The protein below binds the small molecule below.
Small molecule (SMILES): CC[C@H](C)[C@H](NC(=O)[C@@H](N)CC(C)C)C(=O)NCC(=O)N[C@@H](CCCN=C(N)N)C(=O)N[C@H](C=O)[C@@H](C)O

Binding-site contacts:
Ligand atom NH2 contacts residue LYS98 of chain 41.A at 2.7 Å (salt-bridge).
Ligand atom CZ contacts residue LEU87 of chain 41.A at 4.2 Å (hydrophobic).
Ligand atom O contacts residue THR88 of chain 41.A at 3.7 Å.
Ligand atom CA contacts residue SER233 of chain 45.C at 3.6 Å.
Ligand atom NH1 contacts residue SER86 of chain 41.A at 3.4 Å (h-bond).
Ligand atom CB contacts residue LYS234 of chain 45.C at 3.9 Å.
Ligand atom CZ contacts residue PHE100 of chain 41.A at 4.1 Å (hydrophobic).
Ligand atom O contacts residue SER86 of chain 41.A at 2.8 Å (h-bond).
Ligand atom NH2 contacts residue SER86 of chain 41.A at 3.5 Å (h-bond).
Ligand atom O contacts residue LYS234 of chain 45.C at 3.4 Å.
Ligand atom C contacts residue SER86 of chain 41.A at 3.6 Å.
Ligand atom CB contacts residue SER86 of chain 41.A at 3.9 Å.
Ligand atom NH2 contacts residue ASN101 of chain 41.A at 3.7 Å.
Ligand atom NH2 contacts residue LYS97 of chain 41.A at 3.6 Å (salt-bridge).
Ligand atom CZ contacts residue LYS98 of chain 41.A at 3.7 Å.
Ligand atom NH1 contacts residue THR88 of chain 41.A at 3.8 Å.
Ligand atom C contacts residue LYS234 of chain 45.C at 3.0 Å.
Ligand atom NH1 contacts residue LYS98 of chain 41.A at 3.7 Å.
Ligand atom NH2 contacts residue PHE100 of chain 41.A at 2.8 Å (h-bond).
Ligand atom N contacts residue LYS234 of chain 45.C at 1.5 Å.
Ligand atom NE contacts residue ASN101 of chain 41.A at 3.0 Å (h-bond).
Ligand atom N contacts residue SER233 of chain 45.C at 3.0 Å (h-bond).
Ligand atom NH2 contacts residue LEU87 of chain 41.A at 3.9 Å.
Ligand atom CA contacts residue SER86 of chain 41.A at 4.0 Å.
Ligand atom CD contacts residue SER86 of chain 41.A at 3.5 Å.
Ligand atom O contacts residue LYS98 of chain 41.A at 3.8 Å.
Ligand atom NH1 contacts residue LEU87 of chain 41.A at 3.9 Å.
Ligand atom CA contacts residue LYS234 of chain 45.C at 2.5 Å.
Ligand atom CG contacts residue SER86 of chain 41.A at 4.2 Å.
Ligand atom N contacts residue SER86 of chain 41.A at 4.0 Å.
Ligand atom NE contacts residue SER86 of chain 41.A at 3.6 Å.
Ligand atom CZ contacts residue SER86 of chain 41.A at 3.2 Å.
Ligand atom C contacts residue LYS98 of chain 41.A at 3.7 Å.
Ligand atom CD2 contacts residue ILE84 of chain 41.A at 3.9 Å (hydrophobic).
Ligand atom CZ contacts residue ASN101 of chain 41.A at 3.7 Å.
Ligand atom CD contacts residue ASN101 of chain 41.A at 3.2 Å.
Ligand atom N contacts residue LYS234 of chain 45.C at 3.6 Å.
Ligand atom CB contacts residue SER233 of chain 45.C at 4.1 Å.
Ligand atom C contacts residue THR88 of chain 41.A at 4.2 Å.
Ligand atom CD1 contacts residue ILE84 of chain 41.A at 4.0 Å (hydrophobic).

Sequence of chain 45.C:
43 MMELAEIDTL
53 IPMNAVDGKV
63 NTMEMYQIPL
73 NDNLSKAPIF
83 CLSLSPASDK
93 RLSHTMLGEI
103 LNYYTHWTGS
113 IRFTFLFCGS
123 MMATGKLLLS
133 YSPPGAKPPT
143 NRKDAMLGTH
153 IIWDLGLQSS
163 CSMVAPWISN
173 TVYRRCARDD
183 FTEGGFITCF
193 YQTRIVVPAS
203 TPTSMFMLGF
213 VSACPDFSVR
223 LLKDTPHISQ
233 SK

Sequence of chain 41.A:
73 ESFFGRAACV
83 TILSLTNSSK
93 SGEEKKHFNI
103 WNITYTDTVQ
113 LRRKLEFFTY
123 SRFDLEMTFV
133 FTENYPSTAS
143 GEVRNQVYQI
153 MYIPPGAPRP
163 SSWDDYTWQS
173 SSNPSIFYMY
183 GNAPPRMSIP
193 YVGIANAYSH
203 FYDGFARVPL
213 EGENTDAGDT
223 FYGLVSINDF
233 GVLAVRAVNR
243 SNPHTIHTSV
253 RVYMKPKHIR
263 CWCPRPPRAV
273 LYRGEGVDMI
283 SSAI